The small molecule below binds the protein below.
Small molecule (SMILES): Cc1cc(N)nc2cc(-c3ccc(OCc4cocn4)c(CN)c3)ccc12

Binding-site contacts:
Ligand atom C23 contacts residue HEM1 of chain 1.I at 3.5 Å.
Ligand atom O29 contacts residue TRP382 of chain 1.B at 3.7 Å.
Ligand atom C23 contacts residue TRP382 of chain 1.B at 3.5 Å (hydrophobic).
Ligand atom N33 contacts residue HEM1 of chain 1.I at 3.8 Å.
Ligand atom C02 contacts residue TRP291 of chain 1.B at 3.7 Å (hydrophobic).
Ligand atom N01 contacts residue GLU296 of chain 1.B at 2.7 Å (salt-bridge).
Ligand atom C25 contacts residue HEM1 of chain 1.I at 3.4 Å.
Ligand atom C07 contacts residue VAL271 of chain 1.B at 3.2 Å (hydrophobic).
Ligand atom C11 contacts residue HEM1 of chain 1.I at 3.1 Å.
Ligand atom C10 contacts residue HEM1 of chain 1.I at 3.8 Å.
Ligand atom C32 contacts residue HEM1 of chain 1.I at 3.7 Å.
Ligand atom C02 contacts residue GLU296 of chain 1.B at 3.5 Å.
Ligand atom N02 contacts residue TYR292 of chain 1.B at 3.7 Å.
Ligand atom C08 contacts residue HEM1 of chain 1.I at 3.7 Å.
Ligand atom C26 contacts residue HEM1 of chain 1.I at 3.5 Å.
Ligand atom O29 contacts residue TYR410 of chain 1.B at 3.4 Å (h-bond).
Ligand atom N02 contacts residue GLU296 of chain 1.B at 2.6 Å (salt-bridge).
Ligand atom C10 contacts residue GLU296 of chain 1.B at 3.6 Å.
Ligand atom N28 contacts residue ASN273 of chain 1.B at 3.3 Å (h-bond).
Ligand atom C32 contacts residue OU41 of chain 1.K at 3.4 Å.
Ligand atom C08 contacts residue VAL271 of chain 1.B at 3.7 Å (hydrophobic).
Ligand atom C06 contacts residue VAL271 of chain 1.B at 3.4 Å (hydrophobic).
Ligand atom O31 contacts residue OU41 of chain 1.K at 3.0 Å (h-bond).
Ligand atom C27 contacts residue HEM1 of chain 1.I at 3.5 Å.
Ligand atom C09 contacts residue GLU296 of chain 1.B at 3.7 Å.
Ligand atom C06 contacts residue HEM1 of chain 1.I at 3.5 Å.
Ligand atom C04 contacts residue HEM1 of chain 1.I at 3.5 Å.
Ligand atom C05 contacts residue HEM1 of chain 1.I at 3.7 Å.
Ligand atom C24 contacts residue HEM1 of chain 1.I at 3.5 Å.
Ligand atom C09 contacts residue HEM1 of chain 1.I at 3.7 Å.
Ligand atom O29 contacts residue HEM1 of chain 1.I at 3.5 Å (h-bond).
Ligand atom C02 contacts residue HEM1 of chain 1.I at 3.5 Å.
Ligand atom N02 contacts residue HEM1 of chain 1.I at 3.5 Å.
Ligand atom N02 contacts residue TRP291 of chain 1.B at 2.6 Å (h-bond).
Ligand atom C21 contacts residue HEM1 of chain 1.I at 3.7 Å.
Ligand atom C03 contacts residue HEM1 of chain 1.I at 3.3 Å.
Ligand atom C07 contacts residue HEM1 of chain 1.I at 3.6 Å.
Ligand atom C22 contacts residue HEM1 of chain 1.I at 3.4 Å.
Ligand atom N01 contacts residue HEM1 of chain 1.I at 3.7 Å.
Ligand atom C06 contacts residue PHE288 of chain 1.B at 3.8 Å (hydrophobic).

Sequence of chain 1.B:
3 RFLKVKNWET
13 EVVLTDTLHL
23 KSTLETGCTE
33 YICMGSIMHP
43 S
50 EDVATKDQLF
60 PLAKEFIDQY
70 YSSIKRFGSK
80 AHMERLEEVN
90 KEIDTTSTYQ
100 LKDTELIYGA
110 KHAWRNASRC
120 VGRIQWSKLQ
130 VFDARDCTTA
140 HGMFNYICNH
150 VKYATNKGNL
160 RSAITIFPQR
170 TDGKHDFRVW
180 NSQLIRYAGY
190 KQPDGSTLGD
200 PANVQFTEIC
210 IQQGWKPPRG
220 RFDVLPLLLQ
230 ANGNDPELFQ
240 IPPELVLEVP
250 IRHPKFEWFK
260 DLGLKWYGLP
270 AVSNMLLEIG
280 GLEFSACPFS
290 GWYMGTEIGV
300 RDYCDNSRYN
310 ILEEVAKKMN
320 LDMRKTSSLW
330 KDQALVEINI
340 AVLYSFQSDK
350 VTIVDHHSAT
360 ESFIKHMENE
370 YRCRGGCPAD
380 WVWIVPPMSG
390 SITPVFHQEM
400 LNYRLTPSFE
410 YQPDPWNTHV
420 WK